Sequence of chain 3.A:
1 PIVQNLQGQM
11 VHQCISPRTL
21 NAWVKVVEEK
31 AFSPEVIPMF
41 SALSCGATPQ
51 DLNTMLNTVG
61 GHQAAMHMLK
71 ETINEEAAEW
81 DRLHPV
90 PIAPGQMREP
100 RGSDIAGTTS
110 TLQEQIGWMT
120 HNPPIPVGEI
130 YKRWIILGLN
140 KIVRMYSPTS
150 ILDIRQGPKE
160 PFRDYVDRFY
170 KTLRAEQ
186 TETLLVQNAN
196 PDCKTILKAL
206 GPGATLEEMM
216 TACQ

This protein binds this small molecule.
Small molecule (SMILES): CC(C)(C#Cc1ccc(-c2ccc(Cl)c3c(NS(C)(=O)=O)nn(CC(F)(F)F)c23)c([C@H](Cc2cc(F)cc(F)c2)NC(=O)Cn2nc(C(F)(F)F)c3c2C(F)(F)[C@@H]2C[C@H]32)n1)S(C)(=O)=O

Sequence of chain 5.A:
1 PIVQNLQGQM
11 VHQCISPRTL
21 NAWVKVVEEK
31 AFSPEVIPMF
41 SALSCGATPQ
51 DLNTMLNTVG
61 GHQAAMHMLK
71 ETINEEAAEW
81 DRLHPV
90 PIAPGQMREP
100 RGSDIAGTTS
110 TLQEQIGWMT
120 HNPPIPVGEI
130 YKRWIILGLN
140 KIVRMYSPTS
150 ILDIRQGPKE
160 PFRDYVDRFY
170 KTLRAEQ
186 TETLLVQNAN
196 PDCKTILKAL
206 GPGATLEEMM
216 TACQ

Binding-site contacts:
Ligand atom C31 contacts residue LYS70 of chain 3.A at 3.5 Å.
Ligand atom C19 contacts residue ASN53 of chain 3.A at 3.5 Å.
Ligand atom C21 contacts residue ASN57 of chain 3.A at 3.0 Å.
Ligand atom C12 contacts residue TYR130 of chain 3.A at 3.5 Å (hydrophobic).
Ligand atom C21 contacts residue LEU56 of chain 3.A at 3.5 Å (hydrophobic).
Ligand atom C24 contacts residue LYS70 of chain 3.A at 3.5 Å.
Ligand atom O51 contacts residue LYS70 of chain 3.A at 3.4 Å.
Ligand atom C20 contacts residue ASN57 of chain 3.A at 3.5 Å.
Ligand atom O29 contacts residue LYS70 of chain 3.A at 3.0 Å (salt-bridge).
Ligand atom N06 contacts residue ASN57 of chain 3.A at 2.9 Å (h-bond).
Ligand atom F41 contacts residue GLN63 of chain 3.A at 3.6 Å.
Ligand atom F26 contacts residue LYS70 of chain 3.A at 3.1 Å.
Ligand atom F42 contacts residue LYS70 of chain 3.A at 3.0 Å.
Ligand atom F26 contacts residue MET66 of chain 3.A at 3.6 Å.
Ligand atom C07 contacts residue THR107 of chain 3.A at 3.3 Å.
Ligand atom C22 contacts residue LEU56 of chain 3.A at 3.6 Å (hydrophobic).
Ligand atom F26 contacts residue LEU69 of chain 3.A at 3.4 Å.
Ligand atom F64 contacts residue ARG173 of chain 5.A at 3.2 Å.
Ligand atom O50 contacts residue LYS70 of chain 3.A at 3.3 Å (salt-bridge).
Ligand atom C01 contacts residue ASN57 of chain 3.A at 3.4 Å.
Ligand atom C12 contacts residue THR107 of chain 3.A at 3.5 Å.
Ligand atom F27 contacts residue MET66 of chain 3.A at 3.0 Å.
Ligand atom C23 contacts residue MET66 of chain 3.A at 3.3 Å (hydrophobic).
Ligand atom O51 contacts residue ASN74 of chain 3.A at 3.4 Å (h-bond).
Ligand atom C02 contacts residue ASN57 of chain 3.A at 3.5 Å.
Ligand atom C08 contacts residue THR107 of chain 3.A at 3.4 Å.
Ligand atom O57 contacts residue PRO38 of chain 5.A at 3.5 Å.
Ligand atom CL47 contacts residue ILE73 of chain 3.A at 3.4 Å.
Ligand atom CL47 contacts residue ASN74 of chain 3.A at 3.0 Å.
Ligand atom C09 contacts residue THR107 of chain 3.A at 3.6 Å.
Ligand atom N43 contacts residue ASN57 of chain 3.A at 2.6 Å (h-bond).
Ligand atom C04 contacts residue ASN53 of chain 3.A at 3.5 Å.
Ligand atom C44 contacts residue ASN57 of chain 3.A at 3.4 Å.
Ligand atom F26 contacts residue ILE73 of chain 3.A at 3.2 Å.
Ligand atom C39 contacts residue GLN63 of chain 3.A at 3.2 Å.
Ligand atom C12 contacts residue ASN53 of chain 3.A at 3.2 Å.
Ligand atom C11 contacts residue TYR130 of chain 3.A at 3.4 Å (hydrophobic).
Ligand atom C32 contacts residue LYS70 of chain 3.A at 3.5 Å.
Ligand atom F27 contacts residue LEU56 of chain 3.A at 3.5 Å.
Ligand atom C19 contacts residue ASN57 of chain 3.A at 3.1 Å.